Binding-site contacts:
Ligand atom O7 contacts residue GLN332 of chain 1.G at 4.4 Å.
Ligand atom N2 contacts residue ASN355 of chain 1.G at 2.6 Å (h-bond).
Ligand atom C4 contacts residue ASN355 of chain 1.G at 4.2 Å.
Ligand atom C1 contacts residue SER357 of chain 1.G at 3.8 Å.
Ligand atom C8 contacts residue THR341 of chain 1.G at 3.7 Å.
Ligand atom O5 contacts residue ASN355 of chain 1.G at 2.3 Å (h-bond).
Ligand atom C8 contacts residue ASN355 of chain 1.G at 3.6 Å.
Ligand atom C2 contacts residue ASN355 of chain 1.G at 2.5 Å.
Ligand atom C8 contacts residue THR342 of chain 1.G at 4.4 Å.
Ligand atom C5 contacts residue ASN355 of chain 1.G at 3.7 Å.
Ligand atom O7 contacts residue ASN355 of chain 1.G at 4.2 Å.
Ligand atom C3 contacts residue ASN355 of chain 1.G at 3.9 Å.
Ligand atom C7 contacts residue ASN355 of chain 1.G at 3.3 Å.
Ligand atom C1 contacts residue ASN355 of chain 1.G at 1.4 Å.
Ligand atom O5 contacts residue SER357 of chain 1.G at 4.2 Å.
Ligand atom C5 contacts residue GLN332 of chain 1.G at 4.3 Å.
Ligand atom C6 contacts residue GLN332 of chain 1.G at 4.5 Å.

A small-molecule ligand and the protein it binds are described below.
Small molecule (SMILES): CC(=O)N[C@H]1[C@H](O[C@H]2[C@H](O)[C@@H](NC(C)=O)CO[C@@H]2CO)O[C@H](CO)[C@@H](O)[C@@H]1O

Sequence of chain 1.G:
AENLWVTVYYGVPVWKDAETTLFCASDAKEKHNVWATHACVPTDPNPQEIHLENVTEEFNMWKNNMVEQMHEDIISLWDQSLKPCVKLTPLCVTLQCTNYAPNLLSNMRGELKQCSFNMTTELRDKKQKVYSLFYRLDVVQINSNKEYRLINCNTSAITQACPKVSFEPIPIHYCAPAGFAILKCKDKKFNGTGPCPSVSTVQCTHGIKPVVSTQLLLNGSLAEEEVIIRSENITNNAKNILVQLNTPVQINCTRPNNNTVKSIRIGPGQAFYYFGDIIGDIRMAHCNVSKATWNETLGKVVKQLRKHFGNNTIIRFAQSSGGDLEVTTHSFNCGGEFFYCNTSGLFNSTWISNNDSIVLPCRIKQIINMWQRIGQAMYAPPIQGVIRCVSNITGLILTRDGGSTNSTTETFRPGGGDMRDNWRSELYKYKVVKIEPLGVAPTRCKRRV